Sequence of chain 1.F:
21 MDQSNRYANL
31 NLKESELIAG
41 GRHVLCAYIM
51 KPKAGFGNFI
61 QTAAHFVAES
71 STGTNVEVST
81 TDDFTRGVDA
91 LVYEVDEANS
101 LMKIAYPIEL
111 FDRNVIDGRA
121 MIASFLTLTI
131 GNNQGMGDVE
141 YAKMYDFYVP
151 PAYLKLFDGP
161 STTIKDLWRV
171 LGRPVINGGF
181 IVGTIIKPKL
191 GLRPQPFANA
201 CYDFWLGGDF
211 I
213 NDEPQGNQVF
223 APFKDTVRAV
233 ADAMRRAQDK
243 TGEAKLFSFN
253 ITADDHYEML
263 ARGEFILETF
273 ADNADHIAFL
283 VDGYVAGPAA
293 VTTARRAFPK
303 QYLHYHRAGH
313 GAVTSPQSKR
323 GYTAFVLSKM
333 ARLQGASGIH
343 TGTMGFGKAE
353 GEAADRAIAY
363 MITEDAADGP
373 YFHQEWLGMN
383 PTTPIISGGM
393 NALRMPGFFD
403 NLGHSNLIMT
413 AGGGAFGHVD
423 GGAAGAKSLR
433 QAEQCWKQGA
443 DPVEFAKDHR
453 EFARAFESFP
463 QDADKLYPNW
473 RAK

Sequence of chain 1.E:
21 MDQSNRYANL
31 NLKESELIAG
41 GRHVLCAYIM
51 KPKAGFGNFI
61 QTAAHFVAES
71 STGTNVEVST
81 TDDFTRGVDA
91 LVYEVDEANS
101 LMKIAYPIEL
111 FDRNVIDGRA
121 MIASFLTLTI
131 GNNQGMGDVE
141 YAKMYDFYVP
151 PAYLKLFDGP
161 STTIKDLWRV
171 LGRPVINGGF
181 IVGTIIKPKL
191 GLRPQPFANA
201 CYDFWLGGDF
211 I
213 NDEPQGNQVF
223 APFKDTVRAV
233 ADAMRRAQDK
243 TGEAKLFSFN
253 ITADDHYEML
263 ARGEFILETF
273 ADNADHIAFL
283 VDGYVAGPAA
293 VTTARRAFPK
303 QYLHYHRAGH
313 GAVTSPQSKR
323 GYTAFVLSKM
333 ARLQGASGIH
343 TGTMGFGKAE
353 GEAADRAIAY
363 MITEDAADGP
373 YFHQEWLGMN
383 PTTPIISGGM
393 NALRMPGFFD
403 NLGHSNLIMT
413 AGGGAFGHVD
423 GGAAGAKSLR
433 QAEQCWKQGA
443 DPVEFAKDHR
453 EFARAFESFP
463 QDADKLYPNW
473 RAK

A protein and the small-molecule ligand that binds it are described below.
Small molecule (SMILES): O=C(O)[C@@](O)(COP(=O)(O)O)[C@H](O)[C@H](O)COP(=O)(O)O

Binding-site contacts:
Ligand atom O6P contacts residue ARG309 of chain 1.E at 2.7 Å (salt-bridge).
Ligand atom O1P contacts residue LYS350 of chain 1.E at 3.0 Å (salt-bridge).
Ligand atom O7 contacts residue LYS189 of chain 1.E at 2.8 Å (salt-bridge).
Ligand atom O3 contacts residue MG1 of chain 1.P at 2.2 Å.
Ligand atom O2 contacts residue KCX212 of chain 1.E at 3.2 Å (h-bond).
Ligand atom O5P contacts residue SER389 of chain 1.E at 3.4 Å (h-bond).
Ligand atom O2 contacts residue LYS187 of chain 1.E at 3.2 Å (salt-bridge).
Ligand atom O3 contacts residue HIS308 of chain 1.E at 2.8 Å (h-bond).
Ligand atom C3 contacts residue KCX212 of chain 1.E at 3.1 Å.
Ligand atom O7 contacts residue ASP214 of chain 1.E at 3.2 Å (salt-bridge).
Ligand atom O1 contacts residue LYS187 of chain 1.E at 3.2 Å (salt-bridge).
Ligand atom O6 contacts residue LYS350 of chain 1.E at 2.9 Å (salt-bridge).
Ligand atom O4P contacts residue ARG309 of chain 1.E at 2.9 Å (salt-bridge).
Ligand atom O7 contacts residue GLU215 of chain 1.E at 3.2 Å (salt-bridge).
Ligand atom C contacts residue LYS187 of chain 1.E at 3.5 Å.
Ligand atom O7 contacts residue MG1 of chain 1.P at 2.1 Å.
Ligand atom O6 contacts residue GLU69 of chain 1.F at 3.4 Å (salt-bridge).
Ligand atom O7 contacts residue LYS187 of chain 1.E at 3.4 Å (salt-bridge).
Ligand atom C1 contacts residue SER389 of chain 1.E at 3.5 Å.
Ligand atom C2 contacts residue MG1 of chain 1.P at 2.7 Å.
Ligand atom O1P contacts residue GLY391 of chain 1.E at 2.7 Å (h-bond).
Ligand atom C contacts residue ASN132 of chain 1.F at 3.4 Å.
Ligand atom O2 contacts residue MG1 of chain 1.P at 2.2 Å.
Ligand atom O7 contacts residue ASN132 of chain 1.F at 3.0 Å (h-bond).
Ligand atom C3 contacts residue MG1 of chain 1.P at 3.0 Å.
Ligand atom O3P contacts residue GLY415 of chain 1.E at 2.8 Å (h-bond).
Ligand atom C3 contacts residue SER389 of chain 1.E at 3.5 Å.
Ligand atom C contacts residue MG1 of chain 1.P at 2.7 Å.
Ligand atom O3P contacts residue THR74 of chain 1.F at 2.8 Å (h-bond).
Ligand atom O5P contacts residue HIS342 of chain 1.E at 2.6 Å (h-bond).
Ligand atom O3 contacts residue GLU215 of chain 1.E at 3.0 Å (salt-bridge).
Ligand atom O3 contacts residue ASN132 of chain 1.F at 3.3 Å (h-bond).
Ligand atom O2P contacts residue GLY414 of chain 1.E at 2.6 Å (h-bond).
Ligand atom O4 contacts residue GLY390 of chain 1.E at 3.0 Å (h-bond).
Ligand atom O4 contacts residue SER389 of chain 1.E at 3.1 Å (h-bond).
Ligand atom O2 contacts residue ASP214 of chain 1.E at 3.6 Å (salt-bridge).
Ligand atom O3P contacts residue LYS187 of chain 1.E at 3.4 Å.
Ligand atom O2P contacts residue ILE185 of chain 1.E at 3.5 Å.
Ligand atom O3 contacts residue KCX212 of chain 1.E at 2.7 Å (h-bond).
Ligand atom O2 contacts residue ILE185 of chain 1.E at 3.4 Å.